Sequence of chain 1.A:
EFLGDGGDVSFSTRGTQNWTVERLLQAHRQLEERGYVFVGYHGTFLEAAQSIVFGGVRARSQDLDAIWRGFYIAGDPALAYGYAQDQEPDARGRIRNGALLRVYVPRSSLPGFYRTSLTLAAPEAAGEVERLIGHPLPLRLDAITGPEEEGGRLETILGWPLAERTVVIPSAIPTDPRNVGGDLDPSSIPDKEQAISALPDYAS

This protein binds this small molecule.
Small molecule (SMILES): CN(C)CC(=O)Nc1ccc2[nH]c(=O)c3ccccc3c2c1

Binding-site contacts:
Ligand atom CAI contacts residue TYR72 of chain 1.A at 3.5 Å (hydrophobic).
Ligand atom CAS contacts residue TYR72 of chain 1.A at 3.4 Å (hydrophobic).
Ligand atom CAT contacts residue TYR83 of chain 1.A at 3.4 Å (hydrophobic).
Ligand atom CAI contacts residue TYR83 of chain 1.A at 3.4 Å (hydrophobic).
Ligand atom CAQ contacts residue HIS42 of chain 1.A at 3.6 Å.
Ligand atom NAN contacts residue GLY43 of chain 1.A at 2.5 Å (h-bond).
Ligand atom CAF contacts residue TYR83 of chain 1.A at 3.7 Å (hydrophobic).
Ligand atom OAD contacts residue GLY43 of chain 1.A at 2.5 Å (h-bond).
Ligand atom N contacts residue GLN87 of chain 1.A at 2.8 Å.
Ligand atom OAD contacts residue TYR72 of chain 1.A at 3.5 Å (h-bond).
Ligand atom CAJ contacts residue GLY43 of chain 1.A at 3.2 Å.
Ligand atom CAF contacts residue GLU155 of chain 1.A at 3.9 Å.
Ligand atom CAR contacts residue GLY43 of chain 1.A at 3.3 Å.
Ligand atom CAQ contacts residue GLY43 of chain 1.A at 3.3 Å.
Ligand atom CAQ contacts residue TYR83 of chain 1.A at 4.0 Å (hydrophobic).
Ligand atom CAE contacts residue LEU79 of chain 1.A at 3.9 Å (hydrophobic).
Ligand atom NAN contacts residue HIS42 of chain 1.A at 3.3 Å.
Ligand atom CAH contacts residue ALA80 of chain 1.A at 3.8 Å (hydrophobic).
Ligand atom CAS contacts residue TYR83 of chain 1.A at 3.5 Å (hydrophobic).
Ligand atom CAP contacts residue TYR83 of chain 1.A at 3.8 Å (hydrophobic).
Ligand atom CAH contacts residue ILE73 of chain 1.A at 3.8 Å (hydrophobic).
Ligand atom CAH contacts residue TYR72 of chain 1.A at 3.7 Å (hydrophobic).
Ligand atom NAN contacts residue TYR72 of chain 1.A at 3.8 Å.
Ligand atom CAJ contacts residue TYR83 of chain 1.A at 3.8 Å (hydrophobic).
Ligand atom CAA contacts residue TYR83 of chain 1.A at 3.2 Å (hydrophobic).
Ligand atom CAQ contacts residue TYR72 of chain 1.A at 3.3 Å (hydrophobic).
Ligand atom OAD contacts residue ALA80 of chain 1.A at 3.2 Å.
Ligand atom CAJ contacts residue HIS42 of chain 1.A at 3.9 Å.
Ligand atom CAB contacts residue GLN87 of chain 1.A at 2.8 Å.
Ligand atom CAR contacts residue HIS42 of chain 1.A at 3.8 Å.
Ligand atom CAF contacts residue TYR72 of chain 1.A at 3.9 Å (hydrophobic).
Ligand atom OAD contacts residue HIS42 of chain 1.A at 3.0 Å.
Ligand atom CAA contacts residue GLN87 of chain 1.A at 3.3 Å.
Ligand atom CAU contacts residue TYR83 of chain 1.A at 3.4 Å (hydrophobic).
Ligand atom CAE contacts residue ILE73 of chain 1.A at 3.6 Å (hydrophobic).
Ligand atom CAT contacts residue TYR72 of chain 1.A at 3.5 Å (hydrophobic).
Ligand atom NAN contacts residue TYR83 of chain 1.A at 3.5 Å.
Ligand atom OAD contacts residue TYR41 of chain 1.A at 3.7 Å.
Ligand atom CAR contacts residue TYR83 of chain 1.A at 3.5 Å (hydrophobic).
Ligand atom CAK contacts residue TYR83 of chain 1.A at 3.4 Å (hydrophobic).